Binding-site contacts:
Ligand atom C2 contacts residue ASN61 of chain 1.C at 2.5 Å.
Ligand atom C3 contacts residue ASN61 of chain 1.C at 3.8 Å.
Ligand atom O7 contacts residue ASN61 of chain 1.C at 3.0 Å (h-bond).
Ligand atom C5 contacts residue ASN61 of chain 1.C at 3.7 Å.
Ligand atom C7 contacts residue ASN61 of chain 1.C at 3.3 Å.
Ligand atom C4 contacts residue ASN61 of chain 1.C at 4.2 Å.
Ligand atom N2 contacts residue ASN61 of chain 1.C at 3.0 Å (h-bond).
Ligand atom C1 contacts residue ASN61 of chain 1.C at 1.4 Å.
Ligand atom O5 contacts residue ASN61 of chain 1.C at 2.3 Å (h-bond).
Ligand atom C8 contacts residue PHE59 of chain 1.C at 4.0 Å (hydrophobic).
Ligand atom O6 contacts residue TYR28 of chain 1.C at 4.3 Å.

This protein binds this small molecule.
Small molecule (SMILES): CC(=O)N[C@@H]1[C@@H](O)[C@H](O)[C@@H](CO)O[C@H]1O

Sequence of chain 1.C:
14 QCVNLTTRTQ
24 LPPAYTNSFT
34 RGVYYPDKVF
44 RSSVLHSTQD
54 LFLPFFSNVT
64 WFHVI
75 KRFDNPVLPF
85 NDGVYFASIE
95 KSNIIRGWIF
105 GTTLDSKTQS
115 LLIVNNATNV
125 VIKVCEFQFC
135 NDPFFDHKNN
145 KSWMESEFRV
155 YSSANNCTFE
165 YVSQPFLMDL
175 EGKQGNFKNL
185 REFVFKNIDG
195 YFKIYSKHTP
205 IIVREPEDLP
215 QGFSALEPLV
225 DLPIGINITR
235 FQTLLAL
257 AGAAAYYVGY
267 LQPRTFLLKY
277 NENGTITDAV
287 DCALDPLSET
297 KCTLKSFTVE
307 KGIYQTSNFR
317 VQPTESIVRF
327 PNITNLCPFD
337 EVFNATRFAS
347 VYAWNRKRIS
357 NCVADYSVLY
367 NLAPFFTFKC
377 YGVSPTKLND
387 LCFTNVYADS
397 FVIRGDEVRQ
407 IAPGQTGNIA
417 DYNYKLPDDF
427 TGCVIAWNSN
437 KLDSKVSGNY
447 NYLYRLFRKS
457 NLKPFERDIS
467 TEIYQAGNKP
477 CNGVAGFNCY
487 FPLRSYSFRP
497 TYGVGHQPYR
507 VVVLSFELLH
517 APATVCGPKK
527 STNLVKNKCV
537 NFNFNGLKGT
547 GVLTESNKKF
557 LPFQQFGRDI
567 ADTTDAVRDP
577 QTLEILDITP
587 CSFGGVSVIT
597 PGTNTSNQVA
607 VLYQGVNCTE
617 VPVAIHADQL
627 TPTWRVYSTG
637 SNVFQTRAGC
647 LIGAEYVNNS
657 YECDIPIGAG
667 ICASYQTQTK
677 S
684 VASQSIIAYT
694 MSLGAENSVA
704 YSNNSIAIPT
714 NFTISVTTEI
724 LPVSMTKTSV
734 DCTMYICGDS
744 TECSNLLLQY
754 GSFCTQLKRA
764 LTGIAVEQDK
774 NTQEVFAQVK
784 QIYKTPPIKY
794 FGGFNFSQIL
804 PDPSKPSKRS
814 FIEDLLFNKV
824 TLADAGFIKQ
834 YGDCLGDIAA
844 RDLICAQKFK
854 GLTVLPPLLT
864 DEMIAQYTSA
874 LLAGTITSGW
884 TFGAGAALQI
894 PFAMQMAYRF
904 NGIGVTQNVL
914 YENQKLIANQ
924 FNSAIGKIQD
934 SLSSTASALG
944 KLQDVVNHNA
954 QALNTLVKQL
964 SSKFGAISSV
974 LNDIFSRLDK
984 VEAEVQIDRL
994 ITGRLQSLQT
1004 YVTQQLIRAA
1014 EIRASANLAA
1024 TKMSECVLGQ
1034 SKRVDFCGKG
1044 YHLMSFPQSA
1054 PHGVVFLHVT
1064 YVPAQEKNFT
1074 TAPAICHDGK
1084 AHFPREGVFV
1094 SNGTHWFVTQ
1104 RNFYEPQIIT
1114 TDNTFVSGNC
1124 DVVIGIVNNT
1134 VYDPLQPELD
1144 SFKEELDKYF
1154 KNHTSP